Binding-site contacts:
Ligand atom C8 contacts residue GLU482 of chain 1.A at 3.8 Å.
Ligand atom O7 contacts residue ASN485 of chain 1.A at 3.4 Å (h-bond).
Ligand atom O7 contacts residue ARG465 of chain 1.A at 3.7 Å.
Ligand atom O7 contacts residue SER466 of chain 1.A at 4.4 Å.
Ligand atom C7 contacts residue ARG465 of chain 1.A at 3.8 Å.
Ligand atom N2 contacts residue ASN485 of chain 1.A at 3.0 Å (h-bond).
Ligand atom O7 contacts residue GLU482 of chain 1.A at 4.3 Å.
Ligand atom O3 contacts residue ARG465 of chain 1.A at 3.7 Å.
Ligand atom N2 contacts residue ARG465 of chain 1.A at 4.3 Å.
Ligand atom C7 contacts residue GLU482 of chain 1.A at 4.2 Å.
Ligand atom C7 contacts residue ASN485 of chain 1.A at 3.4 Å.
Ligand atom C8 contacts residue LYS469 of chain 1.A at 3.9 Å.
Ligand atom C2 contacts residue ASN485 of chain 1.A at 2.5 Å.
Ligand atom C5 contacts residue ASN485 of chain 1.A at 3.6 Å.
Ligand atom C8 contacts residue ARG465 of chain 1.A at 4.0 Å.
Ligand atom C1 contacts residue ASN485 of chain 1.A at 1.4 Å.
Ligand atom O5 contacts residue ASN485 of chain 1.A at 2.3 Å (h-bond).
Ligand atom C4 contacts residue ASN485 of chain 1.A at 4.2 Å.
Ligand atom C3 contacts residue ASN485 of chain 1.A at 3.8 Å.

This small molecule binds to this protein.
Small molecule (SMILES): CC(=O)N[C@@H]1[C@@H](O)[C@H](O)[C@@H](CO)O[C@H]1O

Sequence of chain 1.A:
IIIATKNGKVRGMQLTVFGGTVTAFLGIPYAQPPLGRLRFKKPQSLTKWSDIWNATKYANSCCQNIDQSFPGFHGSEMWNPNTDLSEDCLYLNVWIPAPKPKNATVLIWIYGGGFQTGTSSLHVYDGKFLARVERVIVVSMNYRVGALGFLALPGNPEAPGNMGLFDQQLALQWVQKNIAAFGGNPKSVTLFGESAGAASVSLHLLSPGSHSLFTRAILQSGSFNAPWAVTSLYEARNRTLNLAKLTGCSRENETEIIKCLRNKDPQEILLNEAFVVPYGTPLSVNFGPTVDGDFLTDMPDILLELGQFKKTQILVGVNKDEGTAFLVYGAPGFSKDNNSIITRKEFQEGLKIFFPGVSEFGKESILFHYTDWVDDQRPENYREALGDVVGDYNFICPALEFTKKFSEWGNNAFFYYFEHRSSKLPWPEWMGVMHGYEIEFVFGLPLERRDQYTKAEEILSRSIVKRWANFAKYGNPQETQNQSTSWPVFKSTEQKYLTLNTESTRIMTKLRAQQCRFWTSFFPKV